Binding-site contacts:
Ligand atom C14 contacts residue PHE44 of chain 5.A at 3.8 Å (hydrophobic).
Ligand atom C7 contacts residue TRP56 of chain 5.A at 3.4 Å (hydrophobic).
Ligand atom C5 contacts residue TRP56 of chain 5.A at 3.8 Å (hydrophobic).
Ligand atom C1 contacts residue SER52 of chain 5.A at 4.0 Å.
Ligand atom C16 contacts residue ASP46 of chain 5.A at 3.1 Å.
Ligand atom CL contacts residue TRP56 of chain 5.A at 3.9 Å.
Ligand atom C4 contacts residue TRP56 of chain 5.A at 3.6 Å (hydrophobic).
Ligand atom CL contacts residue LEU83 of chain 5.A at 3.6 Å.
Ligand atom C7 contacts residue PHE104 of chain 5.A at 3.6 Å (hydrophobic).
Ligand atom C15 contacts residue PHE44 of chain 5.A at 3.6 Å (hydrophobic).
Ligand atom C9 contacts residue TRP56 of chain 5.A at 3.4 Å (hydrophobic).
Ligand atom C15 contacts residue ASP46 of chain 5.A at 3.4 Å.
Ligand atom C2 contacts residue TRP56 of chain 5.A at 3.7 Å (hydrophobic).
Ligand atom C17 contacts residue GOL1 of chain 5.D at 3.7 Å.
Ligand atom N1 contacts residue SER52 of chain 5.A at 4.0 Å.
Ligand atom C5 contacts residue PHE422 of chain 5.A at 3.5 Å (hydrophobic).
Ligand atom C6 contacts residue TRP56 of chain 5.A at 3.6 Å (hydrophobic).
Ligand atom C16 contacts residue PHE44 of chain 5.A at 3.9 Å (hydrophobic).
Ligand atom C18 contacts residue GLU421 of chain 5.A at 3.7 Å.
Ligand atom C8 contacts residue ALA53 of chain 5.A at 3.7 Å (hydrophobic).
Ligand atom C8 contacts residue PHE104 of chain 5.A at 3.6 Å (hydrophobic).
Ligand atom C17 contacts residue PHE44 of chain 5.A at 3.9 Å (hydrophobic).
Ligand atom N2 contacts residue PHE422 of chain 5.A at 3.5 Å (h-bond).
Ligand atom C3 contacts residue TRP56 of chain 5.A at 3.7 Å (hydrophobic).
Ligand atom C11 contacts residue GLU421 of chain 5.A at 3.8 Å.
Ligand atom N2 contacts residue TRP56 of chain 5.A at 3.9 Å.
Ligand atom C13 contacts residue ASP46 of chain 5.A at 3.2 Å.
Ligand atom C11 contacts residue PHE422 of chain 5.A at 3.9 Å (hydrophobic).
Ligand atom N1 contacts residue ALA53 of chain 5.A at 3.9 Å.
Ligand atom C8 contacts residue TRP56 of chain 5.A at 3.5 Å (hydrophobic).
Ligand atom C1 contacts residue TRP56 of chain 5.A at 3.8 Å (hydrophobic).
Ligand atom C5 contacts residue SER103 of chain 5.A at 3.4 Å.
Ligand atom N3 contacts residue ASP46 of chain 5.A at 3.3 Å (salt-bridge).
Ligand atom CL contacts residue PHE104 of chain 5.A at 4.0 Å.
Ligand atom C6 contacts residue SER103 of chain 5.A at 3.5 Å.
Ligand atom C12 contacts residue PHE422 of chain 5.A at 3.9 Å (hydrophobic).
Ligand atom C18 contacts residue TRP56 of chain 5.A at 3.4 Å (hydrophobic).
Ligand atom N1 contacts residue TRP56 of chain 5.A at 3.5 Å.
Ligand atom C14 contacts residue ASP46 of chain 5.A at 3.9 Å.
Ligand atom C12 contacts residue GLU421 of chain 5.A at 3.8 Å.

The protein below binds the small molecule below.
Small molecule (SMILES): CCN(CC)CCC[C@@H](C)Nc1ccnc2cc(Cl)ccc12

Sequence of chain 5.A:
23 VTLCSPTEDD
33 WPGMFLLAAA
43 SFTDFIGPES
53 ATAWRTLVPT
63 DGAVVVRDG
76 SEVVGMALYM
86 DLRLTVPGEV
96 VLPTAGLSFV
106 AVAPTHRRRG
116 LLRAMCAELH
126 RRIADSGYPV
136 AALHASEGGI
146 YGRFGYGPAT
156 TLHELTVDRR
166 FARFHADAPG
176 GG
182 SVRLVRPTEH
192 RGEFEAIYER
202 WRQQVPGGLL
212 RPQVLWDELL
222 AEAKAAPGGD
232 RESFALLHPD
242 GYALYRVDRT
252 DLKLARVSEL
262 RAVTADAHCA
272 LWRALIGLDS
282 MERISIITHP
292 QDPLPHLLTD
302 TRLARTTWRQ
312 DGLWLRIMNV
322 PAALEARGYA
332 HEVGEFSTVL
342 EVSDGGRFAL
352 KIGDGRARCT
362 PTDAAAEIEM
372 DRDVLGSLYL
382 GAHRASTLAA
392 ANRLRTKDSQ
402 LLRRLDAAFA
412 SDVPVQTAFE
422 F